Sequence of chain 1.M:
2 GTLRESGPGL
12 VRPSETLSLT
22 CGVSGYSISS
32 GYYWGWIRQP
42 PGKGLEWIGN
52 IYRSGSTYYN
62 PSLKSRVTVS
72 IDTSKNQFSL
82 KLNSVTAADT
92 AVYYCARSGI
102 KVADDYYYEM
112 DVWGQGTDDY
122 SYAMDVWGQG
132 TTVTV

Sequence of chain 1.I:
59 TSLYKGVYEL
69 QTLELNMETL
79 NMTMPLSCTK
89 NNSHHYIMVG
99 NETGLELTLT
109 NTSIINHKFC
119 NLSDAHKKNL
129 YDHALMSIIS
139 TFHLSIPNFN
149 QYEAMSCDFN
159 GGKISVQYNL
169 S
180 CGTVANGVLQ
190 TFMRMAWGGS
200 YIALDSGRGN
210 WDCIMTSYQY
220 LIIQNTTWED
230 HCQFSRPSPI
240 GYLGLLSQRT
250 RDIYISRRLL

Binding-site contacts:
Ligand atom C3 contacts residue VAL53 of chain 1.N at 3.6 Å (hydrophobic).
Ligand atom O7 contacts residue TYR123 of chain 1.M at 3.1 Å.
Ligand atom O4 contacts residue ARG56 of chain 1.N at 3.3 Å (salt-bridge).
Ligand atom C6 contacts residue LYS68 of chain 1.N at 3.6 Å.
Ligand atom O3 contacts residue ALA33 of chain 1.N at 3.2 Å.
Ligand atom C5 contacts residue ASN119 of chain 1.I at 3.5 Å.
Ligand atom C5 contacts residue VAL53 of chain 1.N at 3.8 Å (hydrophobic).
Ligand atom O3 contacts residue VAL53 of chain 1.N at 3.1 Å.
Ligand atom N2 contacts residue GLU52 of chain 1.N at 3.4 Å (salt-bridge).
Ligand atom C4 contacts residue PHE34 of chain 1.N at 4.0 Å (hydrophobic).
Ligand atom O3 contacts residue ARG56 of chain 1.N at 3.1 Å (salt-bridge).
Ligand atom C7 contacts residue ASN119 of chain 1.I at 3.9 Å.
Ligand atom O5 contacts residue ASN119 of chain 1.I at 2.4 Å (h-bond).
Ligand atom O3 contacts residue PHE34 of chain 1.N at 4.0 Å.
Ligand atom C1 contacts residue GLU52 of chain 1.N at 3.5 Å.
Ligand atom C1 contacts residue ASN119 of chain 1.I at 1.4 Å.
Ligand atom O5 contacts residue PHE34 of chain 1.N at 4.0 Å.
Ligand atom C3 contacts residue GLU52 of chain 1.N at 3.7 Å.
Ligand atom O5 contacts residue LYS126 of chain 1.I at 3.5 Å (salt-bridge).
Ligand atom O4 contacts residue PHE34 of chain 1.N at 2.6 Å (h-bond).
Ligand atom N2 contacts residue ASP122 of chain 1.I at 3.7 Å.
Ligand atom C4 contacts residue GLU52 of chain 1.N at 3.7 Å.
Ligand atom O7 contacts residue PHE34 of chain 1.N at 3.8 Å.
Ligand atom C1 contacts residue ASP122 of chain 1.I at 4.0 Å.
Ligand atom C2 contacts residue PHE34 of chain 1.N at 3.5 Å (hydrophobic).
Ligand atom C4 contacts residue LYS68 of chain 1.N at 3.6 Å.
Ligand atom O2 contacts residue PHE34 of chain 1.N at 3.9 Å.
Ligand atom C2 contacts residue ASN119 of chain 1.I at 2.6 Å.
Ligand atom N2 contacts residue ASN119 of chain 1.I at 2.9 Å (h-bond).
Ligand atom C3 contacts residue ASN119 of chain 1.I at 3.7 Å.
Ligand atom C2 contacts residue GLU52 of chain 1.N at 3.9 Å.
Ligand atom O3 contacts residue HIS115 of chain 1.I at 3.8 Å.
Ligand atom O3 contacts residue GLU52 of chain 1.N at 3.9 Å.
Ligand atom C1 contacts residue PHE34 of chain 1.N at 3.6 Å (hydrophobic).
Ligand atom O6 contacts residue TYR51 of chain 1.N at 3.3 Å (h-bond).
Ligand atom C6 contacts residue GLU52 of chain 1.N at 3.8 Å.
Ligand atom O4 contacts residue SER55 of chain 1.N at 3.9 Å.
Ligand atom O4 contacts residue ALA33 of chain 1.N at 3.3 Å.
Ligand atom O5 contacts residue SER55 of chain 1.N at 3.8 Å.
Ligand atom O5 contacts residue GLU52 of chain 1.N at 3.3 Å (salt-bridge).

This protein binds this small molecule.
Small molecule (SMILES): CC(=O)N[C@H]1[C@H](O[C@H]2[C@H](O)[C@@H](NC(C)=O)CO[C@@H]2CO[C@@H]2O[C@@H](C)[C@@H](O)[C@@H](O)[C@@H]2O)O[C@H](CO)[C@@H](O[C@@H]2O[C@H](CO[C@H]3O[C@H](CO)[C@@H](O)[C@H](O)[C@@H]3O)[C@@H](O)[C@H](O[C@H]3O[C@H](CO)[C@@H](O)[C@H](O)[C@@H]3O)[C@@H]2O)[C@@H]1O

Sequence of chain 1.N:
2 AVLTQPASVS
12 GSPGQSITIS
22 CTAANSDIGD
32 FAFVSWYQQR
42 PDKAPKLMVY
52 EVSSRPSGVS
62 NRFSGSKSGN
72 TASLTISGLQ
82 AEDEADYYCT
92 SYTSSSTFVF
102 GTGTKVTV